Sequence of chain 1.A:
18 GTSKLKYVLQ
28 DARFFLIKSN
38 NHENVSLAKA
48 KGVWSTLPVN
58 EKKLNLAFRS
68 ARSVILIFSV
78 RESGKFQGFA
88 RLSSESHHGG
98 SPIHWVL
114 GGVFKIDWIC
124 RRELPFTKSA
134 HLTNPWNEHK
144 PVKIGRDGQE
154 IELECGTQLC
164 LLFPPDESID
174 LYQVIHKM

Binding-site contacts:
Ligand atom C09 contacts residue TRP139 of chain 1.A at 3.6 Å (hydrophobic).
Ligand atom C04 contacts residue TRP139 of chain 1.A at 3.4 Å (hydrophobic).
Ligand atom C10 contacts residue HIS142 of chain 1.A at 4.2 Å.
Ligand atom O01 contacts residue GLU155 of chain 1.A at 4.1 Å.
Ligand atom C05 contacts residue TRP139 of chain 1.A at 3.8 Å (hydrophobic).
Ligand atom O01 contacts residue PRO138 of chain 1.A at 3.5 Å.
Ligand atom N07 contacts residue GLU155 of chain 1.A at 4.3 Å.
Ligand atom C11 contacts residue HIS142 of chain 1.A at 4.2 Å.
Ligand atom C09 contacts residue PRO138 of chain 1.A at 3.5 Å (hydrophobic).
Ligand atom C10 contacts residue PRO138 of chain 1.A at 4.0 Å (hydrophobic).
Ligand atom C10 contacts residue TRP139 of chain 1.A at 3.7 Å (hydrophobic).
Ligand atom C08 contacts residue PRO138 of chain 1.A at 4.2 Å (hydrophobic).

This small molecule binds to this protein.
Small molecule (SMILES): O[C@@H](c1ccccc1)[C@@H]1CCCN1